Sequence of chain 1.C:
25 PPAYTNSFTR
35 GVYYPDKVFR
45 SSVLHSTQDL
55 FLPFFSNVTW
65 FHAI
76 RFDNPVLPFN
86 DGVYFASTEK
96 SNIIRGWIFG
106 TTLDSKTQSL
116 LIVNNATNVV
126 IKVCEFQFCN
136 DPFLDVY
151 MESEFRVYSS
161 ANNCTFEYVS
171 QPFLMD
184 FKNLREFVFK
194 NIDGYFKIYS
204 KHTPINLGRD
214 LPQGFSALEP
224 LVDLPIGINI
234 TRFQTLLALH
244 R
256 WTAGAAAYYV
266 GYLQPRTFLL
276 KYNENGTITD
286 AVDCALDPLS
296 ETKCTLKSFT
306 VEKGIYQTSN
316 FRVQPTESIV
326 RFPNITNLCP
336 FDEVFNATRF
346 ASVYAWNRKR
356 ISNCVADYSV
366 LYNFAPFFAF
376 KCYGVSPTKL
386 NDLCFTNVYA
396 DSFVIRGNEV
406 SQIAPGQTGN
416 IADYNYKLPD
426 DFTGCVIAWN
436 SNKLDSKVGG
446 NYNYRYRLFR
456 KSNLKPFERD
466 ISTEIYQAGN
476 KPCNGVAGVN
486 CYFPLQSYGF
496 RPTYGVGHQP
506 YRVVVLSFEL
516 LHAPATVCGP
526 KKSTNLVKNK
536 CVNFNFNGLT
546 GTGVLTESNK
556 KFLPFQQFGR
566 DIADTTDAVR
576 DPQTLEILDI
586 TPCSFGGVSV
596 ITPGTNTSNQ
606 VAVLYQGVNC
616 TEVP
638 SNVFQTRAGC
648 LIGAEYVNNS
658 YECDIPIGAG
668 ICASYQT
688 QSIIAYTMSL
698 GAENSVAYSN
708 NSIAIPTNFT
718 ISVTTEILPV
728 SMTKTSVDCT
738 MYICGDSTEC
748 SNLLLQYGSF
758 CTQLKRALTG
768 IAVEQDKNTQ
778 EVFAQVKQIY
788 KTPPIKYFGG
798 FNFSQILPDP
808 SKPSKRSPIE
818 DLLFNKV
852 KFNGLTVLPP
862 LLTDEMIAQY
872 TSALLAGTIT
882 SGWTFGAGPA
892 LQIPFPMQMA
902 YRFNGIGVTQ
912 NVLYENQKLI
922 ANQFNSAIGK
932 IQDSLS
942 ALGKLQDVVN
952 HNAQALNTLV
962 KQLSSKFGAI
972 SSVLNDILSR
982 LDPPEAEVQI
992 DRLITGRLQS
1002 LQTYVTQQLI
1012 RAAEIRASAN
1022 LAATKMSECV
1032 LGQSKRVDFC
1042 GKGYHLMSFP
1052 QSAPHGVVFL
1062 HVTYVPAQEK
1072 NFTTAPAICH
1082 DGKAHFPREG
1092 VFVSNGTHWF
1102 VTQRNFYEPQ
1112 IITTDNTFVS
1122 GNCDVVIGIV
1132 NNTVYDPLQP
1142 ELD

A small-molecule ligand and the protein it binds are described below.
Small molecule (SMILES): CC(=O)N[C@H]1[C@H](O[C@H]2[C@H](O)[C@@H](NC(C)=O)CO[C@@H]2CO)O[C@H](CO)[C@@H](O)[C@@H]1O

Binding-site contacts:
Ligand atom O7 contacts residue ASN341 of chain 1.C at 4.2 Å.
Ligand atom C2 contacts residue ASN341 of chain 1.C at 2.4 Å.
Ligand atom C7 contacts residue ASN341 of chain 1.C at 3.8 Å.
Ligand atom C4 contacts residue ASN341 of chain 1.C at 4.2 Å.
Ligand atom O5 contacts residue ASN341 of chain 1.C at 2.3 Å (h-bond).
Ligand atom C5 contacts residue ASN341 of chain 1.C at 3.6 Å.
Ligand atom C1 contacts residue ASN341 of chain 1.C at 1.4 Å.
Ligand atom N2 contacts residue ASN341 of chain 1.C at 2.9 Å (h-bond).
Ligand atom N2 contacts residue PHE369 of chain 1.C at 3.8 Å.
Ligand atom C7 contacts residue PHE369 of chain 1.C at 4.2 Å (hydrophobic).
Ligand atom C3 contacts residue ASN341 of chain 1.C at 3.7 Å.
Ligand atom O7 contacts residue ASP337 of chain 1.C at 4.3 Å.
Ligand atom C8 contacts residue PHE369 of chain 1.C at 3.6 Å (hydrophobic).